Sequence of chain 2.A:
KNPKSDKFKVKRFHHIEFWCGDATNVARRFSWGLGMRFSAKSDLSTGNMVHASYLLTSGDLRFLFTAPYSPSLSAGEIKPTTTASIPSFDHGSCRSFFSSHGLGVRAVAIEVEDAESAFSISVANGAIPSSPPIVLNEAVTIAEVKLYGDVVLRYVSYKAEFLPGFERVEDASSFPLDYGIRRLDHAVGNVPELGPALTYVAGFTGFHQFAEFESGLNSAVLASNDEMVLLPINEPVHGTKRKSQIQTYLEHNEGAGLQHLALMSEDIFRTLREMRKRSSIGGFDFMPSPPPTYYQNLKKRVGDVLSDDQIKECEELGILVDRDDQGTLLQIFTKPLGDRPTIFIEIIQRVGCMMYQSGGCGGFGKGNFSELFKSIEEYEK

Binding-site contacts:
Ligand atom O9 contacts residue GLU366 of chain 2.A at 3.2 Å (salt-bridge).
Ligand atom C2 contacts residue PHE391 of chain 2.A at 3.0 Å (hydrophobic).
Ligand atom N15 contacts residue PHE391 of chain 2.A at 3.6 Å.
Ligand atom C2 contacts residue GLN351 of chain 2.A at 3.5 Å.
Ligand atom C8 contacts residue CO1 of chain 2.B at 3.1 Å.
Ligand atom N12 contacts residue HIS280 of chain 2.A at 3.4 Å (h-bond).
Ligand atom F21 contacts residue ASN395 of chain 2.A at 3.0 Å.
Ligand atom N13 contacts residue VAL200 of chain 2.A at 3.5 Å.
Ligand atom F22 contacts residue ASN395 of chain 2.A at 3.6 Å.
Ligand atom C5 contacts residue PHE396 of chain 2.A at 3.4 Å (hydrophobic).
Ligand atom C3 contacts residue GLN351 of chain 2.A at 3.3 Å.
Ligand atom F21 contacts residue PHE396 of chain 2.A at 3.0 Å.
Ligand atom O9 contacts residue PHE391 of chain 2.A at 3.7 Å.
Ligand atom N12 contacts residue CO1 of chain 2.B at 2.1 Å.
Ligand atom C17 contacts residue GLN265 of chain 2.A at 3.5 Å.
Ligand atom C6 contacts residue PHE353 of chain 2.A at 3.5 Å (hydrophobic).
Ligand atom C2 contacts residue GLY392 of chain 2.A at 3.5 Å.
Ligand atom N13 contacts residue HIS198 of chain 2.A at 3.2 Å.
Ligand atom N14 contacts residue PRO252 of chain 2.A at 3.1 Å.
Ligand atom O18 contacts residue PHE364 of chain 2.A at 3.7 Å.
Ligand atom C3 contacts residue GLY392 of chain 2.A at 3.1 Å.
Ligand atom C1 contacts residue PHE353 of chain 2.A at 3.5 Å (hydrophobic).
Ligand atom N13 contacts residue PHE391 of chain 2.A at 3.5 Å.
Ligand atom O18 contacts residue PHE353 of chain 2.A at 3.5 Å.
Ligand atom C11 contacts residue CO1 of chain 2.B at 3.1 Å.
Ligand atom O9 contacts residue HIS280 of chain 2.A at 3.4 Å (h-bond).
Ligand atom O9 contacts residue CO1 of chain 2.B at 2.1 Å.
Ligand atom N10 contacts residue PHE391 of chain 2.A at 3.4 Å (h-bond).
Ligand atom O19 contacts residue HIS280 of chain 2.A at 3.6 Å.
Ligand atom C16 contacts residue SER239 of chain 2.A at 3.4 Å.
Ligand atom C4 contacts residue PHE396 of chain 2.A at 3.6 Å (hydrophobic).
Ligand atom C8 contacts residue PHE391 of chain 2.A at 3.4 Å (hydrophobic).
Ligand atom C5 contacts residue PHE353 of chain 2.A at 3.6 Å (hydrophobic).
Ligand atom C1 contacts residue PHE391 of chain 2.A at 3.7 Å (hydrophobic).
Ligand atom N13 contacts residue CO1 of chain 2.B at 3.1 Å.
Ligand atom N13 contacts residue PRO252 of chain 2.A at 3.2 Å.
Ligand atom C11 contacts residue PHE391 of chain 2.A at 3.6 Å (hydrophobic).
Ligand atom N12 contacts residue HIS198 of chain 2.A at 3.2 Å (h-bond).
Ligand atom N10 contacts residue CO1 of chain 2.B at 3.5 Å.
Ligand atom F22 contacts residue LEU399 of chain 2.A at 3.4 Å.

This protein binds this small molecule.
Small molecule (SMILES): Cn1nnnc1NC(=O)c1ccc(C(F)(F)F)cc1S(C)(=O)=O